Sequence of chain 1.A:
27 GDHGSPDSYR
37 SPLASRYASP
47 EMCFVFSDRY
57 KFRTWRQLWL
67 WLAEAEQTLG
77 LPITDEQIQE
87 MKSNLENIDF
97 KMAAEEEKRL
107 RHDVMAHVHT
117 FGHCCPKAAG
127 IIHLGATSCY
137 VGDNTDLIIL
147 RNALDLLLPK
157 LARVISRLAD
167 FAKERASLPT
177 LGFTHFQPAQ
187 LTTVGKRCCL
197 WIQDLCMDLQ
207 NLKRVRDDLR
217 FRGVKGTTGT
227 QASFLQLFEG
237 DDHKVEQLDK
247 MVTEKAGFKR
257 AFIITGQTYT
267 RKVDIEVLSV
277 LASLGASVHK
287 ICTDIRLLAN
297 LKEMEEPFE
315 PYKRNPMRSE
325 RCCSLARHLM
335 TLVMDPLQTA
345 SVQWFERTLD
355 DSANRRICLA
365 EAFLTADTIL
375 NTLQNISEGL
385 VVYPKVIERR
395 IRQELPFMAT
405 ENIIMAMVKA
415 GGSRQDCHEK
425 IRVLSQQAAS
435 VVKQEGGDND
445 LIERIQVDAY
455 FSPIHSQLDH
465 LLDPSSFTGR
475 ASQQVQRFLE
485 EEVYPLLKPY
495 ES

A small-molecule ligand and the protein it binds are described below.
Small molecule (SMILES): O=C(O)C[C@H](Nc1ncnc2c1ncn2[C@@H]1O[C@H](COP(=O)(O)O)[C@@H](O)[C@H]1O)C(=O)O

Sequence of chain 1.D:
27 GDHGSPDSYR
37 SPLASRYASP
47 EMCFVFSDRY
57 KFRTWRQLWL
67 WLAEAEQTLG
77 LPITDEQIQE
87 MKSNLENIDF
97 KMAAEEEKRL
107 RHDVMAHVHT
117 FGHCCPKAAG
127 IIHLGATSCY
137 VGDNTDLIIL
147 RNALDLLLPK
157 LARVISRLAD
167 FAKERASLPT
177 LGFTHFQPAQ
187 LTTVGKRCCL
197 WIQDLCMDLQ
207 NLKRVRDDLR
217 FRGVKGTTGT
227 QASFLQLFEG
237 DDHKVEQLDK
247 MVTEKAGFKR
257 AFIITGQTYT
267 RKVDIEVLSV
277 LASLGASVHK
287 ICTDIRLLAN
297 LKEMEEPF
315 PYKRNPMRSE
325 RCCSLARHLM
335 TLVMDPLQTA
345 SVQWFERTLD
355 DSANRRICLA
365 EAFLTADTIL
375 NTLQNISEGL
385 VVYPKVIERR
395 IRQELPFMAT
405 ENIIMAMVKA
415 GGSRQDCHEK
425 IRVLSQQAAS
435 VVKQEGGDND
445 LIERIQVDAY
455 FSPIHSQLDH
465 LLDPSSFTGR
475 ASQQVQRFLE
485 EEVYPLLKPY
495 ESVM

Binding-site contacts:
Ligand atom O1A contacts residue ARG42 of chain 1.A at 3.2 Å (salt-bridge).
Ligand atom N9 contacts residue HIS108 of chain 1.D at 3.6 Å.
Ligand atom O3' contacts residue HIS108 of chain 1.D at 3.4 Å.
Ligand atom O67 contacts residue SER134 of chain 1.D at 3.5 Å (h-bond).
Ligand atom O2A contacts residue SER356 of chain 1.D at 2.5 Å (h-bond).
Ligand atom C64 contacts residue SER134 of chain 1.D at 3.4 Å.
Ligand atom O3' contacts residue ASP109 of chain 1.D at 3.2 Å (salt-bridge).
Ligand atom N1 contacts residue GLN263 of chain 1.D at 3.4 Å (h-bond).
Ligand atom N6 contacts residue GLN263 of chain 1.D at 3.0 Å (h-bond).
Ligand atom O66 contacts residue THR180 of chain 1.C at 2.7 Å (h-bond).
Ligand atom O65 contacts residue THR180 of chain 1.C at 3.5 Å (h-bond).
Ligand atom O2A contacts residue TYR43 of chain 1.A at 3.2 Å (h-bond).
Ligand atom O68 contacts residue SER134 of chain 1.D at 2.7 Å (h-bond).
Ligand atom O65 contacts residue HIS181 of chain 1.C at 3.4 Å.
Ligand atom C62 contacts residue HIS181 of chain 1.C at 3.7 Å.
Ligand atom O1A contacts residue TYR43 of chain 1.A at 2.5 Å (h-bond).
Ligand atom O2' contacts residue HIS108 of chain 1.D at 3.5 Å.
Ligand atom C62 contacts residue THR180 of chain 1.C at 3.4 Å.
Ligand atom O2' contacts residue ARG107 of chain 1.D at 2.7 Å (salt-bridge).
Ligand atom O2A contacts residue ALA357 of chain 1.D at 3.4 Å (h-bond).
Ligand atom N1 contacts residue SER134 of chain 1.D at 3.7 Å.
Ligand atom PA contacts residue TYR43 of chain 1.A at 3.3 Å.
Ligand atom O5' contacts residue ARG360 of chain 1.D at 3.7 Å.
Ligand atom O67 contacts residue HIS108 of chain 1.D at 2.8 Å (h-bond).
Ligand atom O3A contacts residue ARG325 of chain 1.A at 3.2 Å (salt-bridge).
Ligand atom N1 contacts residue ARG351 of chain 1.D at 3.4 Å (salt-bridge).
Ligand atom O5' contacts residue ARG42 of chain 1.A at 3.3 Å (salt-bridge).
Ligand atom O1A contacts residue ARG325 of chain 1.A at 3.2 Å (salt-bridge).
Ligand atom PA contacts residue ARG325 of chain 1.A at 3.6 Å.
Ligand atom O68 contacts residue THR133 of chain 1.D at 3.1 Å (h-bond).
Ligand atom C6 contacts residue GLN263 of chain 1.D at 3.6 Å.
Ligand atom O65 contacts residue LYS317 of chain 1.A at 3.5 Å (salt-bridge).
Ligand atom C2 contacts residue SER134 of chain 1.D at 3.4 Å.
Ligand atom O2A contacts residue ARG360 of chain 1.D at 2.9 Å (salt-bridge).
Ligand atom O3A contacts residue MET321 of chain 1.A at 3.4 Å.
Ligand atom PA contacts residue SER356 of chain 1.D at 3.7 Å.
Ligand atom N7 contacts residue HIS181 of chain 1.C at 3.2 Å (h-bond).
Ligand atom O3' contacts residue ARG107 of chain 1.D at 3.6 Å (salt-bridge).
Ligand atom O66 contacts residue GLN263 of chain 1.D at 2.7 Å (h-bond).
Ligand atom O5' contacts residue ARG325 of chain 1.A at 3.3 Å (salt-bridge).

Sequence of chain 1.C:
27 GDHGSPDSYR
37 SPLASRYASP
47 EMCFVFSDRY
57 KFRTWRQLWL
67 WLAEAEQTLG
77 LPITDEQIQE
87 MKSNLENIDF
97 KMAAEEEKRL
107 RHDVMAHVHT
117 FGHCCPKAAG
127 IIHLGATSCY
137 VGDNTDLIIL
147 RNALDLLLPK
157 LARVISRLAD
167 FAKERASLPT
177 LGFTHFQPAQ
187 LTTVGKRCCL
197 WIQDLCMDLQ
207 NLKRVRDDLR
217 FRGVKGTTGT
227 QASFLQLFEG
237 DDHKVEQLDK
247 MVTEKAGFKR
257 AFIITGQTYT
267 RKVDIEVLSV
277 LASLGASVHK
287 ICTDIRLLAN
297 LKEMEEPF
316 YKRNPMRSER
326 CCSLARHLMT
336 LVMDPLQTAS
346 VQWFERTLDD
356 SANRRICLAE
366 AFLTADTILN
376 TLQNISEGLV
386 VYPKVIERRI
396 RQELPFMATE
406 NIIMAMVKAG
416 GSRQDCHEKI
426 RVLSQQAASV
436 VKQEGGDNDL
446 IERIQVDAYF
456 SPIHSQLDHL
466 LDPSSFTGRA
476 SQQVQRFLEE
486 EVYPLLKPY